Binding-site contacts:
Ligand atom C5 contacts residue LYS88 of chain 1.B at 4.1 Å.
Ligand atom O3 contacts residue LYS88 of chain 1.B at 3.3 Å.
Ligand atom C3 contacts residue LYS88 of chain 1.B at 3.9 Å.
Ligand atom N2 contacts residue ASN92 of chain 1.B at 2.8 Å (h-bond).
Ligand atom C4 contacts residue LYS88 of chain 1.B at 3.6 Å.
Ligand atom C2 contacts residue ASN92 of chain 1.B at 2.5 Å.
Ligand atom C3 contacts residue ASN92 of chain 1.B at 3.8 Å.
Ligand atom O7 contacts residue ASN92 of chain 1.B at 3.4 Å (h-bond).
Ligand atom O5 contacts residue LYS88 of chain 1.B at 3.8 Å.
Ligand atom O6 contacts residue ASN92 of chain 1.B at 4.4 Å.
Ligand atom C2 contacts residue LYS88 of chain 1.B at 3.7 Å.
Ligand atom C6 contacts residue LYS88 of chain 1.B at 4.2 Å.
Ligand atom C8 contacts residue ASN92 of chain 1.B at 3.3 Å.
Ligand atom C5 contacts residue ASN92 of chain 1.B at 3.6 Å.
Ligand atom C7 contacts residue ASN92 of chain 1.B at 2.9 Å.
Ligand atom C4 contacts residue ASN92 of chain 1.B at 4.2 Å.
Ligand atom O6 contacts residue LEU89 of chain 1.B at 4.3 Å.
Ligand atom O6 contacts residue ASP85 of chain 1.B at 4.3 Å.
Ligand atom O5 contacts residue ASN92 of chain 1.B at 2.3 Å (h-bond).
Ligand atom C1 contacts residue LYS88 of chain 1.B at 4.2 Å.
Ligand atom N2 contacts residue LYS88 of chain 1.B at 3.9 Å.
Ligand atom C1 contacts residue ASN92 of chain 1.B at 1.4 Å.
Ligand atom O6 contacts residue LYS88 of chain 1.B at 4.3 Å.

This small molecule binds to this protein.
Small molecule (SMILES): CC(=O)N[C@@H]1[C@@H](O)[C@H](O)[C@@H](CO)O[C@H]1O

Sequence of chain 1.B:
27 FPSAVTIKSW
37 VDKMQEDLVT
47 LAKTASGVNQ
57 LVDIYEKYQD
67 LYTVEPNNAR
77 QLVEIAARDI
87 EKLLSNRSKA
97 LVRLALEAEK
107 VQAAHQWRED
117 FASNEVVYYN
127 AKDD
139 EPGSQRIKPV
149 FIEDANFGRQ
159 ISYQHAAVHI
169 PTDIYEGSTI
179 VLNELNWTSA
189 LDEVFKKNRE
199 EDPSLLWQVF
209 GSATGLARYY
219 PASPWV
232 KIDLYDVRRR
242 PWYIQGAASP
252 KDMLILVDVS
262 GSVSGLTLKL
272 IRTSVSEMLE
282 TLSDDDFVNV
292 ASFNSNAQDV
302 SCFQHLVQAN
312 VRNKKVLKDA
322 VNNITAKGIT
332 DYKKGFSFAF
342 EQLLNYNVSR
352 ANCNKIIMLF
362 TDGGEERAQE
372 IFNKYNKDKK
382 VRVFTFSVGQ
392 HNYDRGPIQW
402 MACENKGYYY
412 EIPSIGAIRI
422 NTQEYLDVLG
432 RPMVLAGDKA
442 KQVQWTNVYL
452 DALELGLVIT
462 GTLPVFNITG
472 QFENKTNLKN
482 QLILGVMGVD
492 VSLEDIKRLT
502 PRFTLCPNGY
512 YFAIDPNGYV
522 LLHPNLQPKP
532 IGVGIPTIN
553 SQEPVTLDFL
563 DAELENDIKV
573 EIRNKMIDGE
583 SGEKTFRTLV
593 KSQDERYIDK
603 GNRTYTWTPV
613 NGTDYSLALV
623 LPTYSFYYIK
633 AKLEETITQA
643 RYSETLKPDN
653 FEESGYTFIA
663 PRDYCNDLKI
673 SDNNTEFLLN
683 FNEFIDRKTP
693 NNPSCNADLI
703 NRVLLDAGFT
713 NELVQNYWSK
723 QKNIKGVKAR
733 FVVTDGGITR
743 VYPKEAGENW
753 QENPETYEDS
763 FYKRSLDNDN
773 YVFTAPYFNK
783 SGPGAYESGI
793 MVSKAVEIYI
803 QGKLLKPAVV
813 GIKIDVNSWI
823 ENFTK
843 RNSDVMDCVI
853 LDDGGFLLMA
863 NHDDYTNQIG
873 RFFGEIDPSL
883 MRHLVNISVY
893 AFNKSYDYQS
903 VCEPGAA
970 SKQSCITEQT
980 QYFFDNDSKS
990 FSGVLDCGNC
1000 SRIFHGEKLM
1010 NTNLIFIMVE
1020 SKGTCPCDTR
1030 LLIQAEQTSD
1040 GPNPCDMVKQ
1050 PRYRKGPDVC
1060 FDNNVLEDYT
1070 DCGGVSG